Sequence of chain 1.J:
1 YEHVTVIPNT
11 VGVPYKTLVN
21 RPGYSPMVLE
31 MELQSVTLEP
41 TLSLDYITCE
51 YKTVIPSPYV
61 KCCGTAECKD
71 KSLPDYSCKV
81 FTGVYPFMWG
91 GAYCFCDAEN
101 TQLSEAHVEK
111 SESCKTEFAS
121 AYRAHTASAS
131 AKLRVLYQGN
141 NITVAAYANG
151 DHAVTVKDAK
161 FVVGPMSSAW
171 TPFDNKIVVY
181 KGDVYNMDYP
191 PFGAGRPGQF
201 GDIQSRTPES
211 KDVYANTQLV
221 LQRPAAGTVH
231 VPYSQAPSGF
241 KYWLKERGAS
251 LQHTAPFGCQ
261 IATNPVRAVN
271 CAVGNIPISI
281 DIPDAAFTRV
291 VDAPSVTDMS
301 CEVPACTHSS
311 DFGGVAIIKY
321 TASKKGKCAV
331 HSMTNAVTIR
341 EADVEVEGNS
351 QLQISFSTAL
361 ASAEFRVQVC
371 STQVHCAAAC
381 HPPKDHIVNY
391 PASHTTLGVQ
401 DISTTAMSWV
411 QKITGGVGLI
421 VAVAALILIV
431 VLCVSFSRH

Binding-site contacts:
Ligand atom C7 contacts residue THR116 of chain 1.J at 3.8 Å.
Ligand atom O7 contacts residue ASN259 of chain 1.K at 3.0 Å (h-bond).
Ligand atom O4 contacts residue LYS181 of chain 1.J at 4.0 Å.
Ligand atom O5 contacts residue LYS181 of chain 1.J at 4.4 Å.
Ligand atom O3 contacts residue THR116 of chain 1.J at 4.4 Å.
Ligand atom C1 contacts residue THR116 of chain 1.J at 4.0 Å.
Ligand atom O5 contacts residue ASN259 of chain 1.K at 2.4 Å (h-bond).
Ligand atom C7 contacts residue ASN259 of chain 1.K at 3.2 Å.
Ligand atom C6 contacts residue LYS181 of chain 1.J at 4.2 Å.
Ligand atom C8 contacts residue THR116 of chain 1.J at 3.8 Å.
Ligand atom C5 contacts residue ASN259 of chain 1.K at 3.7 Å.
Ligand atom C2 contacts residue THR116 of chain 1.J at 3.8 Å.
Ligand atom N2 contacts residue THR116 of chain 1.J at 3.0 Å (h-bond).
Ligand atom C3 contacts residue THR116 of chain 1.J at 4.0 Å.
Ligand atom C5 contacts residue LYS181 of chain 1.J at 3.5 Å.
Ligand atom C2 contacts residue ASN259 of chain 1.K at 2.5 Å.
Ligand atom C8 contacts residue ASN259 of chain 1.K at 4.4 Å.
Ligand atom N2 contacts residue ASN259 of chain 1.K at 2.9 Å (h-bond).
Ligand atom C3 contacts residue LYS181 of chain 1.J at 4.4 Å.
Ligand atom O6 contacts residue LYS181 of chain 1.J at 4.3 Å.
Ligand atom C1 contacts residue ASN259 of chain 1.K at 1.4 Å.
Ligand atom C4 contacts residue LYS181 of chain 1.J at 4.2 Å.
Ligand atom C3 contacts residue ASN259 of chain 1.K at 3.8 Å.
Ligand atom C4 contacts residue ASN259 of chain 1.K at 4.2 Å.

This small molecule binds to this protein.
Small molecule (SMILES): CC(=O)N[C@@H]1[C@@H](O)[C@H](O)[C@@H](CO)O[C@H]1O

Sequence of chain 1.K:
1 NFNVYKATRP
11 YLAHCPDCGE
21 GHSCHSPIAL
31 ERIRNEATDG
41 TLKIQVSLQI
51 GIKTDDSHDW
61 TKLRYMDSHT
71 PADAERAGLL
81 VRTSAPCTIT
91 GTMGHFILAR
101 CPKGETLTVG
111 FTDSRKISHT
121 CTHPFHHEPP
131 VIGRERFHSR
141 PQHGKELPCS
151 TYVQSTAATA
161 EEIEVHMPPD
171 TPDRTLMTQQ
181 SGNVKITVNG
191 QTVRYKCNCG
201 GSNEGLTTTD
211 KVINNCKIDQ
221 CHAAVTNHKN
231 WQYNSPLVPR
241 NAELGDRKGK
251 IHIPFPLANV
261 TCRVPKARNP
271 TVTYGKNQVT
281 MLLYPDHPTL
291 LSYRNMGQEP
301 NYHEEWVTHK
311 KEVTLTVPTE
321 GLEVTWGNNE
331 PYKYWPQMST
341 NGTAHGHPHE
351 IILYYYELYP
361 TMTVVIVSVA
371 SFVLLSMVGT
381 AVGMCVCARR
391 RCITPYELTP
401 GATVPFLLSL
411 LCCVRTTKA